Sequence of chain 1.C:
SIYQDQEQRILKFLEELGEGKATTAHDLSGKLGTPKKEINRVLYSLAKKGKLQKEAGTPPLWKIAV

Binding-site contacts:
Ligand atom N3 contacts residue DC6 of chain 2.F at 3.4 Å.
Ligand atom O2 contacts residue DA5 of chain 2.F at 3.4 Å (h-bond).
Ligand atom O6 contacts residue DC2 of chain 2.F at 3.0 Å (h-bond).
Ligand atom C2 contacts residue DC2 of chain 2.F at 3.4 Å.
Ligand atom N2 contacts residue DC2 of chain 2.F at 2.7 Å (h-bond).
Ligand atom O4 contacts residue DT4 of chain 2.F at 3.3 Å.
Ligand atom N3 contacts residue DG3 of chain 2.F at 2.9 Å (h-bond).
Ligand atom C7 contacts residue DT4 of chain 2.F at 3.3 Å.
Ligand atom OP1 contacts residue LYS41 of chain 1.C at 3.1 Å (salt-bridge).
Ligand atom OP2 contacts residue LYS42 of chain 1.C at 3.1 Å.
Ligand atom O6 contacts residue DC6 of chain 2.F at 2.9 Å (h-bond).
Ligand atom O5' contacts residue ASN45 of chain 1.C at 3.2 Å.
Ligand atom N6 contacts residue DT4 of chain 2.F at 3.0 Å (h-bond).
Ligand atom OP1 contacts residue ARG46 of chain 1.C at 2.4 Å (salt-bridge).
Ligand atom N3 contacts residue DA5 of chain 2.F at 2.9 Å (h-bond).
Ligand atom C5 contacts residue DC6 of chain 2.F at 3.4 Å.
Ligand atom OP1 contacts residue PRO64 of chain 1.C at 3.2 Å.
Ligand atom OP2 contacts residue PRO64 of chain 1.C at 3.2 Å.
Ligand atom OP1 contacts residue TYR49 of chain 1.C at 2.4 Å (h-bond).
Ligand atom N1 contacts residue DC6 of chain 2.F at 2.9 Å (h-bond).
Ligand atom O2 contacts residue DG7 of chain 2.F at 2.7 Å (h-bond).
Ligand atom C4 contacts residue DT4 of chain 2.F at 3.4 Å.
Ligand atom N4 contacts residue DG3 of chain 2.F at 2.9 Å (h-bond).
Ligand atom O5' contacts residue PRO64 of chain 1.C at 3.2 Å.
Ligand atom O2 contacts residue DG3 of chain 2.F at 2.8 Å (h-bond).
Ligand atom C5 contacts residue DT4 of chain 2.F at 3.4 Å.
Ligand atom N4 contacts residue DG7 of chain 2.F at 3.0 Å (h-bond).
Ligand atom C4 contacts residue DC6 of chain 2.F at 3.3 Å.
Ligand atom O2 contacts residue DC2 of chain 2.F at 3.4 Å (h-bond).
Ligand atom OP1 contacts residue LYS42 of chain 1.C at 3.2 Å.
Ligand atom C4 contacts residue DC2 of chain 2.F at 3.3 Å.
Ligand atom O2 contacts residue DC6 of chain 2.F at 3.4 Å (h-bond).
Ligand atom N3 contacts residue DG7 of chain 2.F at 2.9 Å (h-bond).
Ligand atom C2 contacts residue DC6 of chain 2.F at 3.4 Å.
Ligand atom O4 contacts residue DA5 of chain 2.F at 3.0 Å (h-bond).
Ligand atom N3 contacts residue DC2 of chain 2.F at 3.4 Å.
Ligand atom N1 contacts residue DC2 of chain 2.F at 2.9 Å (h-bond).
Ligand atom N1 contacts residue DT4 of chain 2.F at 2.9 Å (h-bond).
Ligand atom N2 contacts residue DC6 of chain 2.F at 2.8 Å (h-bond).
Ligand atom OP1 contacts residue ASN45 of chain 1.C at 2.6 Å (h-bond).

The small molecule below binds the protein below.
Small molecule (SMILES): Cc1cn([C@H]2C[C@H](O[P](=O)(O)OC[C@H]3O[C@@H](n4cnc5c(N)ncnc54)C[C@@H]3O[P](=O)(O)OC[C@H]3O[C@@H](n4ccc(N)nc4=O)C[C@@H]3O[P](=O)(O)OC[C@H]3O[C@@H](n4cnc5c(=O)nc(N)[nH]c54)C[C@@H]3O)[C@@H](CO[P](=O)(O)O[C@H]3C[C@H](n4cnc5c(=O)nc(N)[nH]c54)O[C@@H]3CO[P](=O)(O)O[C@H]3C[C@H](n4ccc(N)nc4=O)O[C@@H]3COP(=O)=O)O2)c(=O)[nH]c1=O